Binding-site contacts:
Ligand atom O5 contacts residue ASN438 of chain 1.I at 2.4 Å (h-bond).
Ligand atom C8 contacts residue SER437 of chain 1.I at 4.2 Å.
Ligand atom C3 contacts residue ASN438 of chain 1.I at 3.8 Å.
Ligand atom C8 contacts residue NAG1 of chain 1.JA at 3.7 Å.
Ligand atom C8 contacts residue ASN438 of chain 1.I at 4.0 Å.
Ligand atom C5 contacts residue ASN438 of chain 1.I at 3.7 Å.
Ligand atom C1 contacts residue SER295 of chain 1.I at 3.9 Å.
Ligand atom O5 contacts residue SER295 of chain 1.I at 3.6 Å.
Ligand atom C8 contacts residue LYS436 of chain 1.I at 4.1 Å.
Ligand atom C2 contacts residue ASN438 of chain 1.I at 2.5 Å.
Ligand atom O7 contacts residue ASN438 of chain 1.I at 3.9 Å.
Ligand atom C1 contacts residue ASN438 of chain 1.I at 1.4 Å.
Ligand atom N2 contacts residue ASN438 of chain 1.I at 2.9 Å (h-bond).
Ligand atom C7 contacts residue ASN438 of chain 1.I at 3.6 Å.
Ligand atom C4 contacts residue ASN438 of chain 1.I at 4.2 Å.

This small molecule binds to this protein.
Small molecule (SMILES): CC(=O)N[C@@H]1[C@@H](O)[C@H](O)[C@@H](CO)O[C@H]1O

Sequence of chain 1.I:
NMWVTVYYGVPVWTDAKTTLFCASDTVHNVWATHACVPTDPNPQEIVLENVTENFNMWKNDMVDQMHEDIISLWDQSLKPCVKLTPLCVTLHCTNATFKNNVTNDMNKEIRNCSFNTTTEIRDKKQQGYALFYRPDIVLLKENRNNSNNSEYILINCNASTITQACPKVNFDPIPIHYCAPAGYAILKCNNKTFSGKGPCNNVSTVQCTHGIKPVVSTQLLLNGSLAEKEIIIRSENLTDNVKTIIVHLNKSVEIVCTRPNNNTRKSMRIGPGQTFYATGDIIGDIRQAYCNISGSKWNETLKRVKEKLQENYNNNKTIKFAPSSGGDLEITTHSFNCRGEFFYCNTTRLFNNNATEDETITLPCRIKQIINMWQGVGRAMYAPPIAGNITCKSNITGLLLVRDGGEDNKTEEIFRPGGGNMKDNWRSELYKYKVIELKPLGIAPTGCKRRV